Sequence of chain 1.A:
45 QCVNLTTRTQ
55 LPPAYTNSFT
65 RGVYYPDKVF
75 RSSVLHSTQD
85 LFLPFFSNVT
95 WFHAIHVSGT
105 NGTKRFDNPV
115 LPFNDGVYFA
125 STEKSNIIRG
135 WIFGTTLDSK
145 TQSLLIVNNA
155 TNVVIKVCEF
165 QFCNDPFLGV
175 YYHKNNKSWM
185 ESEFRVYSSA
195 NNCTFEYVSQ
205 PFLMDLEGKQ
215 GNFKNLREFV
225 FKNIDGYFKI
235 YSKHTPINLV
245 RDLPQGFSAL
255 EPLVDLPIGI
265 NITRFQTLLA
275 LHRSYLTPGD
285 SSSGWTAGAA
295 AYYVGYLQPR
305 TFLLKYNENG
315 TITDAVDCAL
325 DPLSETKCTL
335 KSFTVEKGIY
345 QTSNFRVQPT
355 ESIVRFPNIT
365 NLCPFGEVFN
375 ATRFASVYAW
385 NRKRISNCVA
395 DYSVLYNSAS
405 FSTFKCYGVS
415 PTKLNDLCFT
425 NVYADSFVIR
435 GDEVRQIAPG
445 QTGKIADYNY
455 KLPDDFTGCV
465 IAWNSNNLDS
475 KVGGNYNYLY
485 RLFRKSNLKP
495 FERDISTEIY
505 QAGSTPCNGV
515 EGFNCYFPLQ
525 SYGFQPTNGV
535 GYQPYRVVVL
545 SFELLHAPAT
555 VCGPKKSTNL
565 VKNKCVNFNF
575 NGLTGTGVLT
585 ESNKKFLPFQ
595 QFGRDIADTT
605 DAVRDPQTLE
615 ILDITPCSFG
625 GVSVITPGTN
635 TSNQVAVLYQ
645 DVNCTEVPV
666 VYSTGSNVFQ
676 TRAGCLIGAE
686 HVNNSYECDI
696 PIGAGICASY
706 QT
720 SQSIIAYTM

This small molecule binds to this protein.
Small molecule (SMILES): CCC1=C(C)C(Cc2[nH]c(Cc3[nH]c(CC4=NC(=O)C(C)=C4CC)c(C)c3CCC(=O)O)c(CCC(=O)O)c2C)=NC1=O

Binding-site contacts:
Ligand atom CAC contacts residue LEU257 of chain 1.A at 3.6 Å (hydrophobic).
Ligand atom CMB contacts residue ASN152 of chain 1.A at 3.6 Å.
Ligand atom C2D contacts residue HIS238 of chain 1.A at 3.7 Å.
Ligand atom C4B contacts residue ARG221 of chain 1.A at 3.4 Å.
Ligand atom O_B contacts residue PHE223 of chain 1.A at 3.2 Å.
Ligand atom C4D contacts residue ARG221 of chain 1.A at 4.0 Å.
Ligand atom C4A contacts residue ARG221 of chain 1.A at 3.4 Å.
Ligand atom O_C contacts residue VAL157 of chain 1.A at 3.3 Å.
Ligand atom C2B contacts residue ASN152 of chain 1.A at 3.8 Å.
Ligand atom CBB contacts residue TRP135 of chain 1.A at 3.8 Å (hydrophobic).
Ligand atom CMD contacts residue HIS238 of chain 1.A at 3.9 Å.
Ligand atom CMA contacts residue MET208 of chain 1.A at 3.9 Å (hydrophobic).
Ligand atom O2A contacts residue ARG221 of chain 1.A at 3.5 Å (salt-bridge).
Ligand atom C1B contacts residue ARG221 of chain 1.A at 3.7 Å.
Ligand atom CMB contacts residue MET208 of chain 1.A at 3.7 Å (hydrophobic).
Ligand atom CMB contacts residue ASN130 of chain 1.A at 3.2 Å.
Ligand atom CAC contacts residue PHE223 of chain 1.A at 3.5 Å (hydrophobic).
Ligand atom CBC contacts residue LEU257 of chain 1.A at 3.5 Å (hydrophobic).
Ligand atom CHA contacts residue ARG221 of chain 1.A at 3.9 Å.
Ligand atom CBC contacts residue PHE223 of chain 1.A at 4.0 Å (hydrophobic).
Ligand atom CBB contacts residue GLY134 of chain 1.A at 3.8 Å.
Ligand atom CMD contacts residue LEU257 of chain 1.A at 3.8 Å (hydrophobic).
Ligand atom CBD contacts residue HIS238 of chain 1.A at 3.5 Å.
Ligand atom N_A contacts residue ARG221 of chain 1.A at 2.9 Å (salt-bridge).
Ligand atom O_B contacts residue ARG221 of chain 1.A at 3.2 Å.
Ligand atom CHB contacts residue ARG221 of chain 1.A at 3.8 Å.
Ligand atom CAB contacts residue ILE132 of chain 1.A at 3.7 Å (hydrophobic).
Ligand atom CHB contacts residue MET208 of chain 1.A at 3.4 Å (hydrophobic).
Ligand atom C4A contacts residue MET208 of chain 1.A at 3.8 Å (hydrophobic).
Ligand atom N_B contacts residue ARG221 of chain 1.A at 2.8 Å (salt-bridge).
Ligand atom C1C contacts residue VAL157 of chain 1.A at 3.5 Å (hydrophobic).
Ligand atom C3D contacts residue HIS238 of chain 1.A at 3.7 Å.
Ligand atom O_C contacts residue ASN152 of chain 1.A at 2.4 Å (h-bond).
Ligand atom C1C contacts residue ASN152 of chain 1.A at 3.5 Å.
Ligand atom N_C contacts residue VAL157 of chain 1.A at 3.7 Å.
Ligand atom CBB contacts residue ILE132 of chain 1.A at 3.8 Å (hydrophobic).
Ligand atom C1A contacts residue ARG221 of chain 1.A at 3.5 Å.
Ligand atom CBB contacts residue ARG133 of chain 1.A at 3.6 Å.
Ligand atom CAB contacts residue ARG133 of chain 1.A at 3.5 Å.
Ligand atom N_D contacts residue ARG221 of chain 1.A at 3.9 Å.